Binding-site contacts:
Ligand atom C16 contacts residue LEU497 of chain 1.A at 4.2 Å (hydrophobic).
Ligand atom C6 contacts residue OLC1 of chain 1.D at 3.2 Å.
Ligand atom C6 contacts residue TRP489 of chain 1.A at 4.2 Å (hydrophobic).
Ligand atom C15 contacts residue LEU497 of chain 1.A at 3.5 Å (hydrophobic).
Ligand atom O2 contacts residue TRP489 of chain 1.A at 2.6 Å (h-bond).
Ligand atom C10 contacts residue TRP489 of chain 1.A at 4.0 Å (hydrophobic).
Ligand atom SE1 contacts residue OLC1 of chain 1.D at 4.2 Å.
Ligand atom C13 contacts residue OLC1 of chain 1.D at 4.0 Å.
Ligand atom C15 contacts residue LEU494 of chain 1.A at 4.4 Å (hydrophobic).
Ligand atom C11 contacts residue OLC1 of chain 1.D at 4.3 Å.
Ligand atom C13 contacts residue VAL493 of chain 1.A at 4.3 Å (hydrophobic).
Ligand atom C17 contacts residue OLC1 of chain 1.D at 4.3 Å.
Ligand atom C5 contacts residue OLC1 of chain 1.D at 4.2 Å.
Ligand atom O1 contacts residue THR486 of chain 1.A at 4.3 Å.
Ligand atom C5 contacts residue TRP489 of chain 1.A at 3.8 Å (hydrophobic).
Ligand atom C4 contacts residue OLC1 of chain 1.D at 4.0 Å.
Ligand atom SE1 contacts residue TRP489 of chain 1.A at 4.2 Å.
Ligand atom O1 contacts residue ARG485 of chain 1.A at 4.2 Å.
Ligand atom C7 contacts residue TRP489 of chain 1.A at 4.2 Å (hydrophobic).
Ligand atom C14 contacts residue LEU494 of chain 1.A at 4.0 Å (hydrophobic).
Ligand atom C7 contacts residue OLC1 of chain 1.D at 4.3 Å.
Ligand atom C14 contacts residue OLC1 of chain 1.D at 3.6 Å.
Ligand atom C1 contacts residue ARG485 of chain 1.A at 3.3 Å.
Ligand atom C8 contacts residue OLC1 of chain 1.D at 3.6 Å.
Ligand atom C10 contacts residue OLC1 of chain 1.D at 4.2 Å.
Ligand atom C2 contacts residue TRP489 of chain 1.A at 3.9 Å (hydrophobic).
Ligand atom C2 contacts residue ARG485 of chain 1.A at 3.8 Å.
Ligand atom O2 contacts residue THR486 of chain 1.A at 3.7 Å.
Ligand atom O4 contacts residue THR486 of chain 1.A at 4.0 Å.
Ligand atom O4 contacts residue OLC1 of chain 1.D at 3.0 Å (h-bond).
Ligand atom C15 contacts residue OLC1 of chain 1.D at 3.5 Å.
Ligand atom SE1 contacts residue PRO490 of chain 1.A at 4.2 Å.
Ligand atom C3 contacts residue ARG485 of chain 1.A at 3.8 Å.
Ligand atom O2 contacts residue ARG485 of chain 1.A at 3.7 Å.
Ligand atom C13 contacts residue PRO490 of chain 1.A at 4.1 Å (hydrophobic).
Ligand atom O1 contacts residue TRP489 of chain 1.A at 4.2 Å.
Ligand atom C13 contacts residue LEU494 of chain 1.A at 4.4 Å (hydrophobic).
Ligand atom C16 contacts residue OLC1 of chain 1.D at 3.7 Å.
Ligand atom C17 contacts residue LEU497 of chain 1.A at 3.6 Å (hydrophobic).
Ligand atom C12 contacts residue OLC1 of chain 1.D at 3.5 Å.

Sequence of chain 1.A:
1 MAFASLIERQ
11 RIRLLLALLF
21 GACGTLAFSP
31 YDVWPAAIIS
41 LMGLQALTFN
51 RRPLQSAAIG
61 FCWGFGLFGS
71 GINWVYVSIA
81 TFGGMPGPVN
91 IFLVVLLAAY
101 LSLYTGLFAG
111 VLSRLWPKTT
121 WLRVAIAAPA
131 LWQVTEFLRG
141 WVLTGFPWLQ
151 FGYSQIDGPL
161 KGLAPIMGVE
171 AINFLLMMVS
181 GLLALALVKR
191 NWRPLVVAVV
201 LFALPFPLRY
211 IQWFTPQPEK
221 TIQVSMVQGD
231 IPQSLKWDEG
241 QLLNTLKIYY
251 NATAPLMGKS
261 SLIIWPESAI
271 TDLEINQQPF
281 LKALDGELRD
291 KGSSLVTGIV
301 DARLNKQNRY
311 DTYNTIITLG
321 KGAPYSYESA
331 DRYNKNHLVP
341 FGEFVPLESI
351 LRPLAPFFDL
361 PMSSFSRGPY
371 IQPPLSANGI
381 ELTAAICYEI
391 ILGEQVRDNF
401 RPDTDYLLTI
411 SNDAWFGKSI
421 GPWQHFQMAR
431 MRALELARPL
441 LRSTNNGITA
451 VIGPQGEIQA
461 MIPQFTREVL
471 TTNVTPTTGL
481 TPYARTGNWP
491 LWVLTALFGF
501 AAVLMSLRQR

A protein and the small-molecule ligand that binds it are described below.
Small molecule (SMILES): CCCCCC[Se]CCCCCCCC(=O)OC[C@@H](O)CO